Sequence of chain 1.C:
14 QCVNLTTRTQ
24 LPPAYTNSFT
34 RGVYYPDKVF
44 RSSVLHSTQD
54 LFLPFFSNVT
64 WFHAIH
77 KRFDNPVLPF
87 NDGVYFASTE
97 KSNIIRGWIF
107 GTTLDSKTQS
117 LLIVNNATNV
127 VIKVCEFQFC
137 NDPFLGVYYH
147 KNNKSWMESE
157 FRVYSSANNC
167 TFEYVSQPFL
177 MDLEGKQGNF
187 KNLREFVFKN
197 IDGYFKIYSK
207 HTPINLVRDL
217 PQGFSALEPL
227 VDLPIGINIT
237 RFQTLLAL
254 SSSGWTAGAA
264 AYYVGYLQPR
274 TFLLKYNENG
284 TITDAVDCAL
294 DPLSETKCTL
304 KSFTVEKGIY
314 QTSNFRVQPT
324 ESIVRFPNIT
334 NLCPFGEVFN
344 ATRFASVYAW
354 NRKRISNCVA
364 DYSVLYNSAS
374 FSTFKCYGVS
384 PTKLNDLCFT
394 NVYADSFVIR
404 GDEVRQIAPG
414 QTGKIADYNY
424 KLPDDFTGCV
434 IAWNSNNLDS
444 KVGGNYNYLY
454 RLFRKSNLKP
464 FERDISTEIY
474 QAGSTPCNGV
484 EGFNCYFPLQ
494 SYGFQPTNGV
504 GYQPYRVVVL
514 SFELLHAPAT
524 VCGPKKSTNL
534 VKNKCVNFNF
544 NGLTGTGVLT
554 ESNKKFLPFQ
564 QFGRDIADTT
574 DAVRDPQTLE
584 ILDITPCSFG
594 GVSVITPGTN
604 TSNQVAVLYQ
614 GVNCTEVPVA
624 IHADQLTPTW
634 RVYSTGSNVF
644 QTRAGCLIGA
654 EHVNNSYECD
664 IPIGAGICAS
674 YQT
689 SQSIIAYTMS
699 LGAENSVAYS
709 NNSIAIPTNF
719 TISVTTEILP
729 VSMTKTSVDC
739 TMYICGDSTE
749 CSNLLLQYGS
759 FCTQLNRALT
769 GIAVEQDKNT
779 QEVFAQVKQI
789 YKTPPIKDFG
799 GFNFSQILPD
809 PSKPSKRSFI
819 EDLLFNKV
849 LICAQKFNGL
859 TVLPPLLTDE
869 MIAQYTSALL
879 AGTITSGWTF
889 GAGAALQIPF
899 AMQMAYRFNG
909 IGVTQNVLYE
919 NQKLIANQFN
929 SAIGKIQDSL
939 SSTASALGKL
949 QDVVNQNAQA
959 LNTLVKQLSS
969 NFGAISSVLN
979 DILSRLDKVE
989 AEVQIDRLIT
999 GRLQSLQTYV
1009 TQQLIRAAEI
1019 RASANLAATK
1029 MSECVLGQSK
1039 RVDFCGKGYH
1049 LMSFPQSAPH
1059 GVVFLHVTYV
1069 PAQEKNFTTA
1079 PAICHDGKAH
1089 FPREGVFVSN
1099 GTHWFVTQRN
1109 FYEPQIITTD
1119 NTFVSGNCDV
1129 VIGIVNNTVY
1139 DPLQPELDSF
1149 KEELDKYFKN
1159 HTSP

A protein and the small-molecule ligand that binds it are described below.
Small molecule (SMILES): CC(=O)N[C@H]1[C@H](O[C@H]2[C@H](O)[C@@H](NC(C)=O)CO[C@@H]2CO)O[C@H](CO)[C@@H](O)[C@@H]1O

Binding-site contacts:
Ligand atom C2 contacts residue GLN1071 of chain 1.C at 3.9 Å.
Ligand atom O6 contacts residue GLN926 of chain 1.C at 2.8 Å (h-bond).
Ligand atom C1 contacts residue GLN1071 of chain 1.C at 3.7 Å.
Ligand atom O7 contacts residue ASN925 of chain 1.C at 3.7 Å.
Ligand atom C8 contacts residue ASN925 of chain 1.C at 4.2 Å.
Ligand atom O7 contacts residue ASN717 of chain 1.C at 3.5 Å (h-bond).
Ligand atom O6 contacts residue THR719 of chain 1.C at 4.2 Å.
Ligand atom C2 contacts residue LEU922 of chain 1.C at 4.2 Å (hydrophobic).
Ligand atom O5 contacts residue PHE718 of chain 1.C at 4.2 Å.
Ligand atom N2 contacts residue LEU922 of chain 1.C at 3.5 Å.
Ligand atom C7 contacts residue ASN717 of chain 1.C at 3.4 Å.
Ligand atom N2 contacts residue GLN1071 of chain 1.C at 4.2 Å.
Ligand atom O6 contacts residue LEU922 of chain 1.C at 4.0 Å.
Ligand atom O4 contacts residue LEU922 of chain 1.C at 3.5 Å.
Ligand atom C7 contacts residue GLN1071 of chain 1.C at 3.9 Å.
Ligand atom O7 contacts residue LEU922 of chain 1.C at 4.0 Å.
Ligand atom O7 contacts residue GLN1071 of chain 1.C at 3.2 Å (h-bond).
Ligand atom C2 contacts residue ASN717 of chain 1.C at 2.5 Å.
Ligand atom C8 contacts residue LEU922 of chain 1.C at 4.0 Å (hydrophobic).
Ligand atom C7 contacts residue LEU922 of chain 1.C at 3.6 Å (hydrophobic).
Ligand atom C4 contacts residue ASN717 of chain 1.C at 4.2 Å.
Ligand atom O6 contacts residue PHE718 of chain 1.C at 3.5 Å (h-bond).
Ligand atom O5 contacts residue ASN717 of chain 1.C at 2.3 Å (h-bond).
Ligand atom C5 contacts residue LEU922 of chain 1.C at 3.6 Å (hydrophobic).
Ligand atom C1 contacts residue ASN717 of chain 1.C at 1.4 Å.
Ligand atom O5 contacts residue LEU922 of chain 1.C at 4.4 Å.
Ligand atom N2 contacts residue ASN717 of chain 1.C at 2.9 Å (h-bond).
Ligand atom C3 contacts residue ASN717 of chain 1.C at 3.8 Å.
Ligand atom C7 contacts residue ASN925 of chain 1.C at 4.3 Å.
Ligand atom C8 contacts residue GLN926 of chain 1.C at 3.6 Å.
Ligand atom C1 contacts residue LEU922 of chain 1.C at 4.3 Å (hydrophobic).
Ligand atom C6 contacts residue GLN926 of chain 1.C at 3.9 Å.
Ligand atom C4 contacts residue LEU922 of chain 1.C at 4.2 Å (hydrophobic).
Ligand atom C6 contacts residue LEU922 of chain 1.C at 3.7 Å (hydrophobic).
Ligand atom O5 contacts residue GLN1071 of chain 1.C at 4.1 Å.
Ligand atom C8 contacts residue ASN717 of chain 1.C at 4.5 Å.
Ligand atom C5 contacts residue ASN717 of chain 1.C at 3.6 Å.